Binding-site contacts:
Ligand atom C22 contacts residue MET188 of chain 1.A at 3.8 Å (hydrophobic).
Ligand atom O24 contacts residue ALA333 of chain 1.A at 3.5 Å.
Ligand atom C3 contacts residue HEM1 of chain 1.C at 3.7 Å.
Ligand atom C14 contacts residue MET357 of chain 1.A at 4.0 Å (hydrophobic).
Ligand atom C14 contacts residue TYR54 of chain 1.A at 3.6 Å (hydrophobic).
Ligand atom C19 contacts residue LEU23 of chain 1.A at 4.1 Å (hydrophobic).
Ligand atom C09 contacts residue ALA333 of chain 1.A at 3.8 Å (hydrophobic).
Ligand atom C7 contacts residue LEU440 of chain 1.A at 3.4 Å (hydrophobic).
Ligand atom C20 contacts residue LEU23 of chain 1.A at 4.2 Å (hydrophobic).
Ligand atom C17 contacts residue LEU32 of chain 1.A at 3.9 Å (hydrophobic).
Ligand atom C17 contacts residue VAL29 of chain 1.A at 3.5 Å (hydrophobic).
Ligand atom C11 contacts residue ALA333 of chain 1.A at 4.1 Å (hydrophobic).
Ligand atom C1 contacts residue ALA331 of chain 1.A at 3.7 Å (hydrophobic).
Ligand atom C21 contacts residue PRO28 of chain 1.A at 3.6 Å (hydrophobic).
Ligand atom C3 contacts residue ALA331 of chain 1.A at 3.7 Å (hydrophobic).
Ligand atom O15 contacts residue TYR54 of chain 1.A at 2.4 Å (h-bond).
Ligand atom C09 contacts residue LEU440 of chain 1.A at 4.1 Å (hydrophobic).
Ligand atom C22 contacts residue PRO28 of chain 1.A at 3.5 Å (hydrophobic).
Ligand atom O15 contacts residue MET357 of chain 1.A at 3.8 Å.
Ligand atom C22 contacts residue LEU191 of chain 1.A at 3.9 Å (hydrophobic).
Ligand atom N2 contacts residue HOA1 of chain 1.D at 2.7 Å (h-bond).
Ligand atom C21 contacts residue LEU191 of chain 1.A at 3.6 Å (hydrophobic).
Ligand atom N2 contacts residue ALA331 of chain 1.A at 3.4 Å.
Ligand atom O16 contacts residue MET357 of chain 1.A at 4.1 Å.
Ligand atom C23 contacts residue PRO28 of chain 1.A at 3.7 Å (hydrophobic).
Ligand atom C20 contacts residue LEU191 of chain 1.A at 4.1 Å (hydrophobic).
Ligand atom C10 contacts residue ALA77 of chain 1.A at 3.7 Å (hydrophobic).
Ligand atom C19 contacts residue PRO28 of chain 1.A at 3.8 Å (hydrophobic).
Ligand atom C3 contacts residue HOA1 of chain 1.D at 3.3 Å.
Ligand atom O24 contacts residue MET357 of chain 1.A at 3.5 Å.
Ligand atom C4 contacts residue HEM1 of chain 1.C at 4.2 Å.
Ligand atom O16 contacts residue TYR54 of chain 1.A at 4.0 Å.
Ligand atom C1 contacts residue HOA1 of chain 1.D at 3.6 Å.
Ligand atom C20 contacts residue PRO28 of chain 1.A at 3.7 Å (hydrophobic).
Ligand atom C13 contacts residue ALA333 of chain 1.A at 4.1 Å (hydrophobic).
Ligand atom C18 contacts residue PRO28 of chain 1.A at 4.0 Å (hydrophobic).
Ligand atom C1 contacts residue VAL271 of chain 1.A at 4.0 Å (hydrophobic).
Ligand atom O15 contacts residue LEU32 of chain 1.A at 3.7 Å.
Ligand atom N5 contacts residue ALA331 of chain 1.A at 4.1 Å.
Ligand atom N2 contacts residue HEM1 of chain 1.C at 3.8 Å.

This protein binds this small molecule.
Small molecule (SMILES): O=C(CCCCCn1ccnc1)N[C@@H](Cc1ccccc1)C(=O)O

Sequence of chain 1.A:
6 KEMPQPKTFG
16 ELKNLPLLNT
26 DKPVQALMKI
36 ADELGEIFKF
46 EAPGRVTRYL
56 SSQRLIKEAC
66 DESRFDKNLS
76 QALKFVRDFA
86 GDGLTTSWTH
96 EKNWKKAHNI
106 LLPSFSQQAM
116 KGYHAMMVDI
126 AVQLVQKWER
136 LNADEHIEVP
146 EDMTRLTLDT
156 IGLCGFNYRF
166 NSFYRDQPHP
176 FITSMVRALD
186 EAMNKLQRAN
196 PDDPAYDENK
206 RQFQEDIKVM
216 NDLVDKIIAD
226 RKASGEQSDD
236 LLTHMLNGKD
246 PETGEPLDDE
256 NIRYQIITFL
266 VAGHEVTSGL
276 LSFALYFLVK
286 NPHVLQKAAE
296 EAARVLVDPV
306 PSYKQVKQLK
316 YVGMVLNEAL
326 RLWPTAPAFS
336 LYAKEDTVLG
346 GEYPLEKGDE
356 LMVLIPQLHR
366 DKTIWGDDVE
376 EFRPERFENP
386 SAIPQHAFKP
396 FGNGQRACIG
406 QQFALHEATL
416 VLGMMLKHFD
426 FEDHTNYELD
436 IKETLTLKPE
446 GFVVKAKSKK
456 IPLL